Sequence of chain 1.A:
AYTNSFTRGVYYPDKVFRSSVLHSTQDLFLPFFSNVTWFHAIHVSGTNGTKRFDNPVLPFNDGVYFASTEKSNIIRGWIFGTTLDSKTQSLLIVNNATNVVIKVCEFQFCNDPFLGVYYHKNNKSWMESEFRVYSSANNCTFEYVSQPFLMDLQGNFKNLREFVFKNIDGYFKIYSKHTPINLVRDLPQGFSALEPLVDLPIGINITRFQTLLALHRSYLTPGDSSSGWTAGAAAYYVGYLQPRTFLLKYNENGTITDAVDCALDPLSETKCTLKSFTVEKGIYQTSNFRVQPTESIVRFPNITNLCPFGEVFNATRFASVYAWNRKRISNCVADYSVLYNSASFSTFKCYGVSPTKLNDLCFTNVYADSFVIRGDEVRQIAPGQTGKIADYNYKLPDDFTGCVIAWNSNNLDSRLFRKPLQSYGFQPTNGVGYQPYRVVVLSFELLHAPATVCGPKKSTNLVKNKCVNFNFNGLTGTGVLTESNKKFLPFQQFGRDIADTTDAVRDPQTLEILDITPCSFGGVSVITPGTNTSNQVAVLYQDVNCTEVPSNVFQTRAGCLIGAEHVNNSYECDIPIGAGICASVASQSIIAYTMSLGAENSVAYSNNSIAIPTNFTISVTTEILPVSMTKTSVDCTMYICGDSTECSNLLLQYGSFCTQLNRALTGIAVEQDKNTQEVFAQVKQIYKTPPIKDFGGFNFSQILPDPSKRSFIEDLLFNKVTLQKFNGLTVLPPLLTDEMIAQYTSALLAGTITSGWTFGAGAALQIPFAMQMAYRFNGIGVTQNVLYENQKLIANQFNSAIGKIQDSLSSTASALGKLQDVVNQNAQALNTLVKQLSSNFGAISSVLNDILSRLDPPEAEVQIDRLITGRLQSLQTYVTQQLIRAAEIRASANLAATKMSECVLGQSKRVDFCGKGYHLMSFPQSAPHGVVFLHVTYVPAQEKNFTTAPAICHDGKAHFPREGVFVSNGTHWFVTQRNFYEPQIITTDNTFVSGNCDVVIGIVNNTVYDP

Binding-site contacts:
Ligand atom C5 contacts residue ASN318 of chain 1.A at 3.7 Å.
Ligand atom C1 contacts residue GLN567 of chain 1.A at 4.0 Å.
Ligand atom C6 contacts residue THR568 of chain 1.A at 4.3 Å.
Ligand atom C4 contacts residue GLN567 of chain 1.A at 4.0 Å.
Ligand atom O5 contacts residue ASN318 of chain 1.A at 2.4 Å (h-bond).
Ligand atom N2 contacts residue ILE319 of chain 1.A at 3.5 Å.
Ligand atom O7 contacts residue GLN567 of chain 1.A at 3.0 Å (h-bond).
Ligand atom N2 contacts residue GLN567 of chain 1.A at 4.0 Å.
Ligand atom C7 contacts residue ILE319 of chain 1.A at 3.4 Å (hydrophobic).
Ligand atom C7 contacts residue GLN567 of chain 1.A at 3.9 Å.
Ligand atom O5 contacts residue GLN567 of chain 1.A at 4.0 Å.
Ligand atom C3 contacts residue GLN567 of chain 1.A at 4.0 Å.
Ligand atom O5 contacts residue PRO566 of chain 1.A at 4.4 Å.
Ligand atom C2 contacts residue ASN318 of chain 1.A at 2.5 Å.
Ligand atom C1 contacts residue ILE319 of chain 1.A at 4.5 Å (hydrophobic).
Ligand atom O6 contacts residue GLN567 of chain 1.A at 4.5 Å.
Ligand atom C2 contacts residue GLN567 of chain 1.A at 3.3 Å.
Ligand atom C7 contacts residue ASN318 of chain 1.A at 4.1 Å.
Ligand atom O6 contacts residue THR568 of chain 1.A at 2.9 Å (h-bond).
Ligand atom O7 contacts residue ILE319 of chain 1.A at 3.3 Å.
Ligand atom C8 contacts residue ILE319 of chain 1.A at 3.4 Å (hydrophobic).
Ligand atom C3 contacts residue ASN318 of chain 1.A at 3.8 Å.
Ligand atom O6 contacts residue LEU569 of chain 1.A at 4.0 Å.
Ligand atom C1 contacts residue ASN318 of chain 1.A at 1.4 Å.
Ligand atom N2 contacts residue ASN318 of chain 1.A at 2.8 Å (h-bond).
Ligand atom C4 contacts residue ASN318 of chain 1.A at 4.2 Å.
Ligand atom O3 contacts residue GLN567 of chain 1.A at 4.0 Å.
Ligand atom C5 contacts residue THR568 of chain 1.A at 4.3 Å.

A small-molecule ligand and the protein it binds are described below.
Small molecule (SMILES): CC(=O)N[C@H]1[C@H](O[C@H]2[C@H](O)[C@@H](NC(C)=O)CO[C@@H]2CO)O[C@H](CO)[C@@H](O[C@@H]2O[C@H](CO)[C@@H](O)[C@H](O)[C@@H]2O)[C@@H]1O